Sequence of chain 1.A:
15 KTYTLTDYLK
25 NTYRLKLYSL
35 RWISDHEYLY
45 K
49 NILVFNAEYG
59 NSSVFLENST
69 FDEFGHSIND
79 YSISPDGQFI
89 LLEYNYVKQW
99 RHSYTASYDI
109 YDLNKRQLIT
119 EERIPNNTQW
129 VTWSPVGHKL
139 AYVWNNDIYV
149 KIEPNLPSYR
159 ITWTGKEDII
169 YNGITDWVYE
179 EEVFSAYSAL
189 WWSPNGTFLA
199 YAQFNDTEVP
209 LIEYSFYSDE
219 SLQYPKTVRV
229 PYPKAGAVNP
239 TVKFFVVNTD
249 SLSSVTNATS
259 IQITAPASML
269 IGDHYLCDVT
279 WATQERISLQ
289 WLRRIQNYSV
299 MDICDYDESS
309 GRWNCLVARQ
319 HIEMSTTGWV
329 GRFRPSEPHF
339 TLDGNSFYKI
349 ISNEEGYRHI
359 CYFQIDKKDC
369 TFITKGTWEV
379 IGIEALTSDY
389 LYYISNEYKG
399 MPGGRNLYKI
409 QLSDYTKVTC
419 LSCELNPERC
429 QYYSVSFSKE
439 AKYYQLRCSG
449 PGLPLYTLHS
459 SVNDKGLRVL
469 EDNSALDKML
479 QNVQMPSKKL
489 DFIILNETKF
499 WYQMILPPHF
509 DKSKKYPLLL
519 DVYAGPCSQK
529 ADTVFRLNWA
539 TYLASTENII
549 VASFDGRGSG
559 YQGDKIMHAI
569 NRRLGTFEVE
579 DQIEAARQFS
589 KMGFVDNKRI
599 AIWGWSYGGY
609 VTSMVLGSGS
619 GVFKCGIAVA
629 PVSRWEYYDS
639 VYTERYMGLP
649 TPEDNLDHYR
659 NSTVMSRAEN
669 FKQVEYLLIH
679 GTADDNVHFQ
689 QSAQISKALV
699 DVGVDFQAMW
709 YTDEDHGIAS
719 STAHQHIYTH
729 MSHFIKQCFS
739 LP

The small molecule below binds the protein below.
Small molecule (SMILES): CC(=O)N[C@@H]1[C@@H](O)[C@H](O)[C@@H](CO)O[C@H]1O

Binding-site contacts:
Ligand atom C4 contacts residue ASN59 of chain 1.A at 4.2 Å.
Ligand atom C7 contacts residue VAL52 of chain 1.A at 4.4 Å (hydrophobic).
Ligand atom C8 contacts residue GLU41 of chain 1.A at 3.9 Å.
Ligand atom C5 contacts residue ASN59 of chain 1.A at 3.7 Å.
Ligand atom C7 contacts residue ASN59 of chain 1.A at 3.4 Å.
Ligand atom O7 contacts residue SER60 of chain 1.A at 3.4 Å.
Ligand atom C8 contacts residue SER60 of chain 1.A at 4.4 Å.
Ligand atom O7 contacts residue SER61 of chain 1.A at 3.2 Å (h-bond).
Ligand atom N2 contacts residue ASN59 of chain 1.A at 3.0 Å (h-bond).
Ligand atom N2 contacts residue ASN54 of chain 1.A at 4.2 Å.
Ligand atom C1 contacts residue ASN54 of chain 1.A at 4.2 Å.
Ligand atom C1 contacts residue ASN59 of chain 1.A at 1.5 Å.
Ligand atom C3 contacts residue ASN54 of chain 1.A at 4.5 Å.
Ligand atom C2 contacts residue ASN59 of chain 1.A at 2.5 Å.
Ligand atom C8 contacts residue VAL52 of chain 1.A at 3.4 Å (hydrophobic).
Ligand atom C7 contacts residue SER61 of chain 1.A at 3.8 Å.
Ligand atom C8 contacts residue SER61 of chain 1.A at 3.4 Å.
Ligand atom C7 contacts residue SER60 of chain 1.A at 4.2 Å.
Ligand atom O7 contacts residue ASN59 of chain 1.A at 3.3 Å (h-bond).
Ligand atom C8 contacts residue ASN59 of chain 1.A at 4.5 Å.
Ligand atom C3 contacts residue ASN59 of chain 1.A at 3.8 Å.
Ligand atom O5 contacts residue ASN59 of chain 1.A at 2.4 Å (h-bond).